Sequence of chain 1.A:
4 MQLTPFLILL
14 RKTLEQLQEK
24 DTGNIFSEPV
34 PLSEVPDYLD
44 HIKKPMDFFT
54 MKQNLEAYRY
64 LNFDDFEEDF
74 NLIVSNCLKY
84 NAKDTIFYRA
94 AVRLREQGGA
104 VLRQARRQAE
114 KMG

Binding-site contacts:
Ligand atom CAI contacts residue PHE90 of chain 1.A at 3.7 Å (hydrophobic).
Ligand atom CAI contacts residue ILE28 of chain 1.A at 3.5 Å (hydrophobic).
Ligand atom CAE contacts residue PHE90 of chain 1.A at 3.9 Å (hydrophobic).
Ligand atom CAH contacts residue VAL33 of chain 1.A at 3.9 Å (hydrophobic).
Ligand atom CAR contacts residue PHE90 of chain 1.A at 3.6 Å (hydrophobic).
Ligand atom OAD contacts residue VAL38 of chain 1.A at 3.7 Å.
Ligand atom NAN contacts residue VAL33 of chain 1.A at 3.6 Å.
Ligand atom CAU contacts residue PHE90 of chain 1.A at 3.7 Å (hydrophobic).
Ligand atom CAW contacts residue PHE90 of chain 1.A at 3.7 Å (hydrophobic).
Ligand atom CAG contacts residue PHE90 of chain 1.A at 3.5 Å (hydrophobic).
Ligand atom NAL contacts residue VAL33 of chain 1.A at 3.8 Å.
Ligand atom CAV contacts residue PHE90 of chain 1.A at 3.7 Å (hydrophobic).
Ligand atom OAK contacts residue PRO34 of chain 1.A at 4.0 Å.
Ligand atom CAQ contacts residue ILE28 of chain 1.A at 3.6 Å (hydrophobic).
Ligand atom CAQ contacts residue VAL33 of chain 1.A at 3.9 Å (hydrophobic).
Ligand atom CAT contacts residue PHE90 of chain 1.A at 3.7 Å (hydrophobic).
Ligand atom CAJ contacts residue PRO34 of chain 1.A at 3.9 Å (hydrophobic).
Ligand atom CAF contacts residue PHE90 of chain 1.A at 3.6 Å (hydrophobic).
Ligand atom CAF contacts residue VAL38 of chain 1.A at 3.9 Å (hydrophobic).
Ligand atom OAD contacts residue GLU37 of chain 1.A at 3.6 Å.
Ligand atom CAH contacts residue PHE90 of chain 1.A at 3.5 Å (hydrophobic).
Ligand atom CAX contacts residue PHE90 of chain 1.A at 3.7 Å (hydrophobic).
Ligand atom NAN contacts residue PHE90 of chain 1.A at 3.7 Å.
Ligand atom CAP contacts residue ASN84 of chain 1.A at 3.6 Å.
Ligand atom CAM contacts residue PHE90 of chain 1.A at 3.9 Å (hydrophobic).
Ligand atom OAO contacts residue ASN84 of chain 1.A at 2.9 Å (h-bond).
Ligand atom CAG contacts residue VAL33 of chain 1.A at 3.8 Å (hydrophobic).
Ligand atom CAF contacts residue VAL33 of chain 1.A at 4.0 Å (hydrophobic).
Ligand atom CAE contacts residue PRO34 of chain 1.A at 3.7 Å (hydrophobic).
Ligand atom OAO contacts residue CYS80 of chain 1.A at 3.9 Å.
Ligand atom NAB contacts residue PRO34 of chain 1.A at 3.5 Å.
Ligand atom CAP contacts residue VAL33 of chain 1.A at 4.0 Å (hydrophobic).
Ligand atom CAM contacts residue ASN84 of chain 1.A at 3.8 Å.
Ligand atom CAQ contacts residue PHE29 of chain 1.A at 3.7 Å (hydrophobic).
Ligand atom OAC contacts residue GLU37 of chain 1.A at 3.2 Å.
Ligand atom NAL contacts residue PHE90 of chain 1.A at 4.0 Å.
Ligand atom CAJ contacts residue PHE90 of chain 1.A at 3.9 Å (hydrophobic).
Ligand atom CAS contacts residue ILE28 of chain 1.A at 3.5 Å (hydrophobic).
Ligand atom CAP contacts residue TYR83 of chain 1.A at 3.8 Å (hydrophobic).
Ligand atom CAM contacts residue VAL33 of chain 1.A at 3.7 Å (hydrophobic).

A protein and the small-molecule ligand that binds it are described below.
Small molecule (SMILES): COc1cc2c(cc1NS(=O)(=O)c1ccc(Br)cc1C)n(C)c(=O)n2C